Sequence of chain 1.B:
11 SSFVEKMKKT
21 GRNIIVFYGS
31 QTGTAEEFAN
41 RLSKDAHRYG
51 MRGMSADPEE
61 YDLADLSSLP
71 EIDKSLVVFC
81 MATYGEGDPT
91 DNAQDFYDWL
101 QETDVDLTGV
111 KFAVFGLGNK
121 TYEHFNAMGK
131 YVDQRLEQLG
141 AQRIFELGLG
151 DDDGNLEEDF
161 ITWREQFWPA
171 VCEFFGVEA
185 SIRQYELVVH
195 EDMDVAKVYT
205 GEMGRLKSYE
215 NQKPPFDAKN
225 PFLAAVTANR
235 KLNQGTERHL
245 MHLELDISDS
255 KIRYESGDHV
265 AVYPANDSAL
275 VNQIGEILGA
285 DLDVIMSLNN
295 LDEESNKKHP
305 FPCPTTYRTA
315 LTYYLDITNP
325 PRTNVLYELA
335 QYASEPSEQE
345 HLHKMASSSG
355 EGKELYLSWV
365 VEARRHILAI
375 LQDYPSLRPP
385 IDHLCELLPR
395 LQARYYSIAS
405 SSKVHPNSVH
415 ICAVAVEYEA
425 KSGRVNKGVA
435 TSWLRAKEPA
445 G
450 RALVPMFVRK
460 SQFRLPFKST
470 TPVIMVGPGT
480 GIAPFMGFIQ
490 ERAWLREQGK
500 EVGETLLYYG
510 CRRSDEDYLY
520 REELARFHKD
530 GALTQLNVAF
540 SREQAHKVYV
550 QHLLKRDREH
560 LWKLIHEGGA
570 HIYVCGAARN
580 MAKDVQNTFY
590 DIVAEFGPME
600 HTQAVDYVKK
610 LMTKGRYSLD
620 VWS

A small-molecule ligand and the protein it binds are described below.
Small molecule (SMILES): Nc1ncnc2c1ncn2[C@@H]1O[C@H](CO)[C@@H](O)[C@H]1OP(=O)(O)O

Binding-site contacts:
Ligand atom C3' contacts residue SER540 of chain 1.B at 3.6 Å.
Ligand atom N1 contacts residue GLN550 of chain 1.B at 3.0 Å (h-bond).
Ligand atom N7 contacts residue TYR548 of chain 1.B at 3.8 Å.
Ligand atom N9 contacts residue TYR548 of chain 1.B at 3.3 Å.
Ligand atom C2' contacts residue TYR548 of chain 1.B at 3.9 Å (hydrophobic).
Ligand atom C2 contacts residue GLN550 of chain 1.B at 3.0 Å.
Ligand atom C2' contacts residue SER540 of chain 1.B at 3.9 Å.
Ligand atom O4' contacts residue PRO477 of chain 1.B at 3.9 Å.
Ligand atom O3P contacts residue LYS546 of chain 1.B at 3.1 Å (salt-bridge).
Ligand atom O2' contacts residue SER540 of chain 1.B at 2.9 Å (h-bond).
Ligand atom O1P contacts residue TYR548 of chain 1.B at 2.5 Å (h-bond).
Ligand atom N6 contacts residue ASP583 of chain 1.B at 3.3 Å (salt-bridge).
Ligand atom N1 contacts residue MET580 of chain 1.B at 3.5 Å.
Ligand atom O1P contacts residue LYS546 of chain 1.B at 3.4 Å (salt-bridge).
Ligand atom C2 contacts residue MET580 of chain 1.B at 3.4 Å (hydrophobic).
Ligand atom O3' contacts residue CYS510 of chain 1.B at 3.3 Å.
Ligand atom O3' contacts residue ARG511 of chain 1.B at 3.8 Å.
Ligand atom N6 contacts residue MET580 of chain 1.B at 3.9 Å.
Ligand atom C5' contacts residue GLY478 of chain 1.B at 3.6 Å.
Ligand atom O3P contacts residue ARG541 of chain 1.B at 2.9 Å (salt-bridge).
Ligand atom C1' contacts residue TYR548 of chain 1.B at 3.6 Å (hydrophobic).
Ligand atom P contacts residue ARG541 of chain 1.B at 3.7 Å.
Ligand atom O2P contacts residue ARG541 of chain 1.B at 2.9 Å (salt-bridge).
Ligand atom N3 contacts residue MET580 of chain 1.B at 3.9 Å.
Ligand atom C4' contacts residue GLY509 of chain 1.B at 4.0 Å.
Ligand atom C6 contacts residue GLN550 of chain 1.B at 3.9 Å.
Ligand atom P contacts residue TYR548 of chain 1.B at 3.7 Å.
Ligand atom C2 contacts residue TYR548 of chain 1.B at 3.5 Å (hydrophobic).
Ligand atom C8 contacts residue TYR548 of chain 1.B at 3.7 Å (hydrophobic).
Ligand atom O2P contacts residue ARG511 of chain 1.B at 3.9 Å.
Ligand atom N6 contacts residue ASN579 of chain 1.B at 3.5 Å (h-bond).
Ligand atom P contacts residue SER540 of chain 1.B at 3.4 Å.
Ligand atom O2' contacts residue TYR548 of chain 1.B at 3.1 Å.
Ligand atom C5 contacts residue TYR548 of chain 1.B at 3.8 Å (hydrophobic).
Ligand atom P contacts residue LYS546 of chain 1.B at 3.7 Å.
Ligand atom N3 contacts residue TYR548 of chain 1.B at 3.4 Å.
Ligand atom C6 contacts residue MET580 of chain 1.B at 3.9 Å (hydrophobic).
Ligand atom O3P contacts residue SER540 of chain 1.B at 2.6 Å (h-bond).
Ligand atom O3' contacts residue SER540 of chain 1.B at 2.6 Å (h-bond).
Ligand atom C4 contacts residue TYR548 of chain 1.B at 3.4 Å (hydrophobic).